A small-molecule ligand and the protein it binds are described below.
Small molecule (SMILES): Cc1cc(=O)c(-c2ccccc2)c(C)[nH]1

Binding-site contacts:
Ligand atom O09 contacts residue LYS165 of chain 1.D at 4.1 Å.
Ligand atom C23 contacts residue GLY96 of chain 1.D at 3.5 Å.
Ligand atom C01 contacts residue PRO193 of chain 1.D at 3.9 Å (hydrophobic).
Ligand atom C27 contacts residue NAD1 of chain 1.L at 4.2 Å.
Ligand atom O09 contacts residue MET161 of chain 1.D at 4.1 Å.
Ligand atom C06 contacts residue TYR158 of chain 1.D at 3.5 Å (hydrophobic).
Ligand atom O09 contacts residue PHE149 of chain 1.D at 4.3 Å.
Ligand atom C19 contacts residue NAD1 of chain 1.L at 3.6 Å.
Ligand atom C10 contacts residue NAD1 of chain 1.L at 3.8 Å.
Ligand atom C12 contacts residue NAD1 of chain 1.L at 3.8 Å.
Ligand atom C11 contacts residue NAD1 of chain 1.L at 3.6 Å.
Ligand atom C06 contacts residue PHE149 of chain 1.D at 3.9 Å (hydrophobic).
Ligand atom C25 contacts residue PHE97 of chain 1.D at 4.1 Å (hydrophobic).
Ligand atom C01 contacts residue PHE149 of chain 1.D at 3.7 Å (hydrophobic).
Ligand atom C25 contacts residue GLY96 of chain 1.D at 4.2 Å.
Ligand atom C21 contacts residue NAD1 of chain 1.L at 3.8 Å.
Ligand atom C27 contacts residue MET161 of chain 1.D at 4.1 Å (hydrophobic).
Ligand atom C05 contacts residue NAD1 of chain 1.L at 3.3 Å.
Ligand atom N16 contacts residue NAD1 of chain 1.L at 3.2 Å (h-bond).
Ligand atom C25 contacts residue MET103 of chain 1.D at 4.1 Å (hydrophobic).
Ligand atom C21 contacts residue GLY96 of chain 1.D at 4.1 Å.
Ligand atom C06 contacts residue NAD1 of chain 1.L at 3.5 Å.
Ligand atom C12 contacts residue THR196 of chain 1.D at 4.3 Å.
Ligand atom C08 contacts residue TYR158 of chain 1.D at 3.3 Å (hydrophobic).
Ligand atom C27 contacts residue MET103 of chain 1.D at 3.8 Å (hydrophobic).
Ligand atom C18 contacts residue NAD1 of chain 1.L at 3.8 Å.
Ligand atom C05 contacts residue TYR158 of chain 1.D at 4.3 Å (hydrophobic).
Ligand atom C10 contacts residue TYR158 of chain 1.D at 4.4 Å (hydrophobic).
Ligand atom C01 contacts residue NAD1 of chain 1.L at 3.2 Å.
Ligand atom C25 contacts residue MET161 of chain 1.D at 3.9 Å (hydrophobic).
Ligand atom O09 contacts residue TYR158 of chain 1.D at 2.5 Å (h-bond).
Ligand atom C23 contacts residue PHE97 of chain 1.D at 3.9 Å (hydrophobic).
Ligand atom O09 contacts residue NAD1 of chain 1.L at 2.7 Å (h-bond).
Ligand atom C08 contacts residue NAD1 of chain 1.L at 3.6 Å.

Sequence of chain 1.D:
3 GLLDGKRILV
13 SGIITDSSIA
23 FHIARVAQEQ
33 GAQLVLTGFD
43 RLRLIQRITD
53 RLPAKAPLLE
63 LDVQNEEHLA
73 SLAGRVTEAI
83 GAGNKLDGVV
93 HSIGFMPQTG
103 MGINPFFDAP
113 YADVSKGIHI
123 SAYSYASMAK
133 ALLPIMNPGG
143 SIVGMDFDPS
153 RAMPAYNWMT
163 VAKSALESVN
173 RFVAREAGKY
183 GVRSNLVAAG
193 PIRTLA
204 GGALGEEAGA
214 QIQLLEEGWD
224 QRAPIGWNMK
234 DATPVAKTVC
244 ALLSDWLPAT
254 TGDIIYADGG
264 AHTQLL